Sequence of chain 1.T:
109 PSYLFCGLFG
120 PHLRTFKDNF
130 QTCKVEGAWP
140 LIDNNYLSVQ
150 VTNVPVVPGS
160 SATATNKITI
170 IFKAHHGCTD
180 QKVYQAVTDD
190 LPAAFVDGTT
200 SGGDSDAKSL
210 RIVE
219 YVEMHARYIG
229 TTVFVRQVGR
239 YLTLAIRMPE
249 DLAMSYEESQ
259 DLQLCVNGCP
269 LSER

Binding-site contacts:
Ligand atom CD1 contacts residue LEU250 of chain 1.T at 3.6 Å (hydrophobic).
Ligand atom N contacts residue ARG225 of chain 1.T at 3.1 Å (salt-bridge).
Ligand atom CE2 contacts residue PRO109 of chain 1.T at 3.7 Å (hydrophobic).
Ligand atom CE1 contacts residue LEU250 of chain 1.T at 3.7 Å (hydrophobic).
Ligand atom OD1 contacts residue ARG225 of chain 1.T at 3.5 Å.
Ligand atom O contacts residue TYR226 of chain 1.T at 3.1 Å.
Ligand atom CB contacts residue ARG225 of chain 1.T at 3.6 Å.
Ligand atom C contacts residue TYR226 of chain 1.T at 3.8 Å (hydrophobic).
Ligand atom OH contacts residue ASP249 of chain 1.T at 2.5 Å (salt-bridge).
Ligand atom CD2 contacts residue PRO247 of chain 1.T at 3.9 Å (hydrophobic).
Ligand atom CZ contacts residue PRO247 of chain 1.T at 3.5 Å (hydrophobic).
Ligand atom OH contacts residue PRO247 of chain 1.T at 3.4 Å.
Ligand atom C contacts residue TYR226 of chain 1.T at 4.4 Å (hydrophobic).
Ligand atom CB contacts residue GLY228 of chain 1.T at 3.4 Å.
Ligand atom CG contacts residue PRO247 of chain 1.T at 4.3 Å (hydrophobic).
Ligand atom CE1 contacts residue PRO247 of chain 1.T at 4.1 Å (hydrophobic).
Ligand atom CA contacts residue TYR226 of chain 1.T at 4.2 Å (hydrophobic).
Ligand atom CB contacts residue SER208 of chain 1.T at 3.7 Å.
Ligand atom N contacts residue TYR226 of chain 1.T at 4.2 Å.
Ligand atom CG contacts residue ARG225 of chain 1.T at 4.2 Å.
Ligand atom CE2 contacts residue PRO247 of chain 1.T at 3.6 Å (hydrophobic).
Ligand atom CB contacts residue CYS177 of chain 1.T at 3.0 Å (hydrophobic).
Ligand atom CG contacts residue ILE227 of chain 1.T at 4.2 Å (hydrophobic).
Ligand atom CA contacts residue TYR226 of chain 1.T at 3.9 Å (hydrophobic).
Ligand atom SG contacts residue SER208 of chain 1.T at 3.9 Å.
Ligand atom CA contacts residue CYS177 of chain 1.T at 3.6 Å (hydrophobic).
Ligand atom N contacts residue TYR226 of chain 1.T at 3.8 Å.
Ligand atom OH contacts residue PRO109 of chain 1.T at 4.2 Å.
Ligand atom CB contacts residue TYR226 of chain 1.T at 4.1 Å (hydrophobic).
Ligand atom C contacts residue ARG225 of chain 1.T at 3.9 Å.
Ligand atom CZ contacts residue ASP249 of chain 1.T at 3.4 Å.
Ligand atom CA contacts residue ARG225 of chain 1.T at 4.0 Å.
Ligand atom SG contacts residue GLY176 of chain 1.T at 3.3 Å (h-bond).
Ligand atom CD2 contacts residue GLY228 of chain 1.T at 4.3 Å.
Ligand atom CB contacts residue TYR226 of chain 1.T at 3.8 Å (hydrophobic).
Ligand atom CB contacts residue ILE227 of chain 1.T at 3.9 Å (hydrophobic).
Ligand atom CE1 contacts residue ASP249 of chain 1.T at 3.7 Å.
Ligand atom SG contacts residue CYS177 of chain 1.T at 2.0 Å (h-bond).
Ligand atom CG contacts residue GLY228 of chain 1.T at 4.0 Å.
Ligand atom CA contacts residue ARG225 of chain 1.T at 3.7 Å.

A protein and the small-molecule ligand that binds it are described below.
Small molecule (SMILES): NC(=O)C[C@H](NC(=O)[C@H](CS)NC(=O)[C@@H]1CCCN1)C(=O)N[C@H](C=O)Cc1ccc(O)cc1